Binding-site contacts:
Ligand atom CAK contacts residue ILE234 of chain 1.A at 4.4 Å (hydrophobic).
Ligand atom CAT contacts residue LEU235 of chain 1.A at 3.8 Å (hydrophobic).
Ligand atom CAR contacts residue THR303 of chain 1.E at 4.4 Å.
Ligand atom CAU contacts residue LEU231 of chain 1.A at 3.7 Å (hydrophobic).
Ligand atom CAS contacts residue LEU235 of chain 1.A at 4.3 Å (hydrophobic).
Ligand atom CBI contacts residue LEU231 of chain 1.A at 4.4 Å (hydrophobic).
Ligand atom CBE contacts residue LEU231 of chain 1.A at 4.0 Å (hydrophobic).
Ligand atom CBF contacts residue LEU235 of chain 1.A at 4.0 Å (hydrophobic).
Ligand atom OAW contacts residue Y011 of chain 1.T at 3.7 Å.

The protein below binds the small molecule below.
Small molecule (SMILES): CC(C)CCC[C@@H](C)[C@H]1CC[C@H]2[C@@H]3CC=C4C[C@@H](OC(=O)CCC(=O)O)CC[C@]4(C)[C@H]3CC[C@]12C

Sequence of chain 1.E:
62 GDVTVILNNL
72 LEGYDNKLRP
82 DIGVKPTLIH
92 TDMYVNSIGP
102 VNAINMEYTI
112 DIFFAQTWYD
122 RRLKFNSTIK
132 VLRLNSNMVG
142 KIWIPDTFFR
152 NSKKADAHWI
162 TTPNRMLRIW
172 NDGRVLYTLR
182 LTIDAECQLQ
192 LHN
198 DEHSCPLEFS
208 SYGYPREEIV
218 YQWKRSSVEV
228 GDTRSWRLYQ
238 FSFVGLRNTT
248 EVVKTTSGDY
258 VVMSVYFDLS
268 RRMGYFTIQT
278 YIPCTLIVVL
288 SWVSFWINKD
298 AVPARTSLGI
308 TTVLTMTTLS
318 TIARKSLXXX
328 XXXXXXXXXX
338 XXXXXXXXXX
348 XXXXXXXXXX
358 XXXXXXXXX

Sequence of chain 1.A:
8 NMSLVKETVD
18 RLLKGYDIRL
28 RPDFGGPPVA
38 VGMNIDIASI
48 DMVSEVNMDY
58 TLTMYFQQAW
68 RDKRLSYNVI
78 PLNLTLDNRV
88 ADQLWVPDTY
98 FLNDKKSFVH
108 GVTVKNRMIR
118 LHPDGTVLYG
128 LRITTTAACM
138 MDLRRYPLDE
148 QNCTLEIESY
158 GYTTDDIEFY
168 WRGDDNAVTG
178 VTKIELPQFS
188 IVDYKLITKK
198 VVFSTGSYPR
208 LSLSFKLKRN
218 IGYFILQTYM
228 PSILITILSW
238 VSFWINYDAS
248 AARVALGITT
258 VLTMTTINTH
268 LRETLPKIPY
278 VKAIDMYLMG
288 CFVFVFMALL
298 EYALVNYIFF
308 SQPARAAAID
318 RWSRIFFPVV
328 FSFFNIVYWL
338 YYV